Sequence of chain 58.A:
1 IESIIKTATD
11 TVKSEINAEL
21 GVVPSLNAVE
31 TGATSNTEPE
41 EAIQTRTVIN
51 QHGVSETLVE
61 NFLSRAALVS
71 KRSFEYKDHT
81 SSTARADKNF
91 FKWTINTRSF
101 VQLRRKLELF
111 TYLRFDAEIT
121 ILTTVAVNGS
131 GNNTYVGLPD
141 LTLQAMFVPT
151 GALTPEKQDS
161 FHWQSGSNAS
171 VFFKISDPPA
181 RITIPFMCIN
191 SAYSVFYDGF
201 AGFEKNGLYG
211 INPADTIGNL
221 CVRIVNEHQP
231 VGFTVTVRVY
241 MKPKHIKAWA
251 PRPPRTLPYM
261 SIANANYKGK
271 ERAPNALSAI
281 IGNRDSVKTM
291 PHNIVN

A small-molecule ligand and the protein it binds are described below.
Small molecule (SMILES): Cc1cc(CCCOc2c(C)cc(-c3noc(C(F)(F)F)n3)cc2C)on1

Binding-site contacts:
Ligand atom C3A contacts residue ILE182 of chain 58.A at 3.2 Å (hydrophobic).
Ligand atom CM4 contacts residue ALA169 of chain 58.A at 3.5 Å (hydrophobic).
Ligand atom CM6 contacts residue ILE217 of chain 58.A at 3.4 Å (hydrophobic).
Ligand atom F2 contacts residue ALA145 of chain 58.A at 3.0 Å.
Ligand atom O1A contacts residue ALA145 of chain 58.A at 3.8 Å.
Ligand atom O1B contacts residue ILE95 of chain 58.A at 3.0 Å.
Ligand atom N3A contacts residue ILE182 of chain 58.A at 3.0 Å.
Ligand atom F2 contacts residue MET146 of chain 58.A at 3.7 Å.
Ligand atom C1B contacts residue ILE95 of chain 58.A at 3.5 Å (hydrophobic).
Ligand atom F3 contacts residue ILE182 of chain 58.A at 3.2 Å.
Ligand atom F1 contacts residue ALA145 of chain 58.A at 3.0 Å.
Ligand atom CM3 contacts residue THR97 of chain 58.A at 3.9 Å.
Ligand atom CM6 contacts residue MET187 of chain 58.A at 3.8 Å (hydrophobic).
Ligand atom C2A contacts residue ILE182 of chain 58.A at 3.6 Å (hydrophobic).
Ligand atom C4 contacts residue PHE115 of chain 58.A at 3.3 Å (hydrophobic).
Ligand atom CM2 contacts residue TRP93 of chain 58.A at 3.9 Å (hydrophobic).
Ligand atom CM6 contacts residue ILE184 of chain 58.A at 3.5 Å (hydrophobic).
Ligand atom C2A contacts residue LEU220 of chain 58.A at 3.8 Å (hydrophobic).
Ligand atom O1A contacts residue LEU220 of chain 58.A at 3.4 Å.
Ligand atom F2 contacts residue ALA169 of chain 58.A at 2.2 Å.
Ligand atom O1 contacts residue ILE217 of chain 58.A at 3.2 Å.
Ligand atom F2 contacts residue PHE147 of chain 58.A at 3.2 Å.
Ligand atom CM2 contacts residue ILE119 of chain 58.A at 3.5 Å (hydrophobic).
Ligand atom O1A contacts residue ILE182 of chain 58.A at 3.9 Å.
Ligand atom F1 contacts residue VAL171 of chain 58.A at 3.0 Å.
Ligand atom F3 contacts residue LEU14 of chain 59.B at 3.9 Å.
Ligand atom CM4 contacts residue ILE182 of chain 58.A at 3.6 Å (hydrophobic).
Ligand atom N1A contacts residue LEU220 of chain 58.A at 3.0 Å.
Ligand atom N3A contacts residue PHE147 of chain 58.A at 3.6 Å.
Ligand atom C5B contacts residue ILE184 of chain 58.A at 3.4 Å (hydrophobic).
Ligand atom F2 contacts residue SER170 of chain 58.A at 3.5 Å.
Ligand atom C2B contacts residue ILE119 of chain 58.A at 3.5 Å (hydrophobic).
Ligand atom F1 contacts residue SER170 of chain 58.A at 3.7 Å.
Ligand atom C3B contacts residue ILE119 of chain 58.A at 3.5 Å (hydrophobic).
Ligand atom N3A contacts residue ILE184 of chain 58.A at 3.9 Å.
Ligand atom CM4 contacts residue ALA145 of chain 58.A at 3.5 Å (hydrophobic).
Ligand atom F3 contacts residue ALA169 of chain 58.A at 3.7 Å.
Ligand atom C6B contacts residue ILE184 of chain 58.A at 3.7 Å (hydrophobic).
Ligand atom F3 contacts residue ALA24 of chain 58.B at 3.9 Å.
Ligand atom C6B contacts residue ILE95 of chain 58.A at 3.6 Å (hydrophobic).

Sequence of chain 58.B:
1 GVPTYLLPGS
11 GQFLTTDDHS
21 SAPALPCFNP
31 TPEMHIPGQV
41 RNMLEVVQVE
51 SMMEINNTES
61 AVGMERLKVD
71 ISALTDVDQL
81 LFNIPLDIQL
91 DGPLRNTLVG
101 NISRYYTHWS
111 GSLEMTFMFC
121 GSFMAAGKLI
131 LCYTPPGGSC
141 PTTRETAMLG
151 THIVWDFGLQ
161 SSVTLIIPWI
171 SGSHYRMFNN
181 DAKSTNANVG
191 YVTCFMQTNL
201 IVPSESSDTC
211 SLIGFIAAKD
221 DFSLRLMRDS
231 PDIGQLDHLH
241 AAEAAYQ

Sequence of chain 59.B:
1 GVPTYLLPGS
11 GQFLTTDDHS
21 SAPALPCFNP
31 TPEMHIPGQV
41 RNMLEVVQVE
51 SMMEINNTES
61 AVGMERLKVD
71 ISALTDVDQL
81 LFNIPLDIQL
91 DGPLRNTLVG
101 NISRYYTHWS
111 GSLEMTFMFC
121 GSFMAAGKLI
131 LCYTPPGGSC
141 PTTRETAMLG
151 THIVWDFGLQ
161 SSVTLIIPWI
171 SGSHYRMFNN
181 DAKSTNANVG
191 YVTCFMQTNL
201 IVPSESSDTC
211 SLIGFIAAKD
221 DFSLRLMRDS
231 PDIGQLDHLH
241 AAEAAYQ